Sequence of chain 8.PA:
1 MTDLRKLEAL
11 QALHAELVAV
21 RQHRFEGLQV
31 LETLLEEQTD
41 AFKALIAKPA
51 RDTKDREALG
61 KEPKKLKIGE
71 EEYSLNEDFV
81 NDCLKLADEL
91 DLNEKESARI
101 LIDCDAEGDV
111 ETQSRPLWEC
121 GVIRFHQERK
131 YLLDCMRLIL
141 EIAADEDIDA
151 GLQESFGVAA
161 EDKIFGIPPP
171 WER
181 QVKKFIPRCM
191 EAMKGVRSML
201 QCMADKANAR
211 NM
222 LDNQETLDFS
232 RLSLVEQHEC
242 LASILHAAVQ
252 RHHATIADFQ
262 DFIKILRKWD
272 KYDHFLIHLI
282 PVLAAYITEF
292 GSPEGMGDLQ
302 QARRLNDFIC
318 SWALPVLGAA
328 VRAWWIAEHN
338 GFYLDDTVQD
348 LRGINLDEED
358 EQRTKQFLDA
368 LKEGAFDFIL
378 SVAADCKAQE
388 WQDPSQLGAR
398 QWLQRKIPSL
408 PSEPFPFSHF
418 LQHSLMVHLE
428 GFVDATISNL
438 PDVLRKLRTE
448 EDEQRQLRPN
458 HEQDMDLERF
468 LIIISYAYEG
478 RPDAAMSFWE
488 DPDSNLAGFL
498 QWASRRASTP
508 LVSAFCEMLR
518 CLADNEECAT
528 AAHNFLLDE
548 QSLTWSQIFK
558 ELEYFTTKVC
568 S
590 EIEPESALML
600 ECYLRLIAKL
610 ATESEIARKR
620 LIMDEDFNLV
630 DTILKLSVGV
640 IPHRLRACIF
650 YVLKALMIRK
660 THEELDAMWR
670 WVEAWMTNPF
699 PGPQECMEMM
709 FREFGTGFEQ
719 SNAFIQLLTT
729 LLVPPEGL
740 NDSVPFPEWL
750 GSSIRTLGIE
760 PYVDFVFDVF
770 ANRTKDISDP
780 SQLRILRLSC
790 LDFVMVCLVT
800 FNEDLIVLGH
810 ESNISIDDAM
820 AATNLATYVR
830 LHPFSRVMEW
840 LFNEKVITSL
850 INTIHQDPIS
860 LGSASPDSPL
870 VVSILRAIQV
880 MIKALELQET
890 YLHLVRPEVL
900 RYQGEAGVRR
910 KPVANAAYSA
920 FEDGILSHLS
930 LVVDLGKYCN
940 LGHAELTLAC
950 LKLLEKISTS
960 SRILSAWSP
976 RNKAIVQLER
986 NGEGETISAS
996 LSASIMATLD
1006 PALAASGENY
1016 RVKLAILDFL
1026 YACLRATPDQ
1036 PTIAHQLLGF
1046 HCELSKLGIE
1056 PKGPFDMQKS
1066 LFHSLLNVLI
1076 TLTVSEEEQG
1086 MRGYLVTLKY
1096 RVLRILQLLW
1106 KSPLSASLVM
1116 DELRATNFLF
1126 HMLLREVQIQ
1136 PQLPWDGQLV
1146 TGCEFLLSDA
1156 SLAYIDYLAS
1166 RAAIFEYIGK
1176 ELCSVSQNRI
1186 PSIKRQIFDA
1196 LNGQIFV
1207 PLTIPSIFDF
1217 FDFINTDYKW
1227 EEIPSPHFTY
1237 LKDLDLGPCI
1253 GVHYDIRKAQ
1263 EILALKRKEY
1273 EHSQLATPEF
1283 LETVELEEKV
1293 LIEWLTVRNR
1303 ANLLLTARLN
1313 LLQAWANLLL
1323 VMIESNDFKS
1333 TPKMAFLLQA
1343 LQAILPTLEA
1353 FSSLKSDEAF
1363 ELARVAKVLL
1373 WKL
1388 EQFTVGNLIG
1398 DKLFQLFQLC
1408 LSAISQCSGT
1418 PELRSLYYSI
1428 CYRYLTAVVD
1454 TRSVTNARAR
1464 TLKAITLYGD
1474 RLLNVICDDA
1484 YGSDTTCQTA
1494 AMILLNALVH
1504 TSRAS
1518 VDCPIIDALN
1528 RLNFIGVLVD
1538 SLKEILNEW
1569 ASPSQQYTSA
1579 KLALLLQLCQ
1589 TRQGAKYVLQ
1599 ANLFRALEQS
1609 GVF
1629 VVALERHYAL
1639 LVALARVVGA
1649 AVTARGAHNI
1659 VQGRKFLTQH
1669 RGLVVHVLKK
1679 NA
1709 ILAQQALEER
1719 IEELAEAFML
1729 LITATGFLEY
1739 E

Binding-site contacts:
Ligand atom CZ contacts residue ASN1072 of chain 8.PA at 3.5 Å.
Ligand atom CG contacts residue ASN1072 of chain 8.PA at 4.2 Å.
Ligand atom CD2 contacts residue THR1121 of chain 8.PA at 4.3 Å.
Ligand atom O contacts residue THR1121 of chain 8.PA at 4.0 Å.
Ligand atom SD contacts residue ASN1072 of chain 8.PA at 3.7 Å.
Ligand atom CG2 contacts residue GLN1063 of chain 8.PA at 3.3 Å.
Ligand atom OH contacts residue ASN1072 of chain 8.PA at 3.1 Å (h-bond).
Ligand atom O contacts residue VAL1202 of chain 8.PA at 3.2 Å.
Ligand atom CD1 contacts residue ASN1072 of chain 8.PA at 4.0 Å.
Ligand atom CD2 contacts residue PHE1125 of chain 8.PA at 4.2 Å (hydrophobic).
Ligand atom CD1 contacts residue THR1121 of chain 8.PA at 3.0 Å.
Ligand atom CE1 contacts residue THR1121 of chain 8.PA at 3.9 Å.
Ligand atom CB contacts residue GLN1063 of chain 8.PA at 4.5 Å.
Ligand atom C contacts residue HIS1126 of chain 8.PA at 4.0 Å.
Ligand atom CE1 contacts residue ASN1072 of chain 8.PA at 3.3 Å.
Ligand atom CD1 contacts residue GLN1063 of chain 8.PA at 3.8 Å.
Ligand atom CE2 contacts residue GLN1063 of chain 8.PA at 3.3 Å.
Ligand atom C contacts residue GLN1063 of chain 8.PA at 3.9 Å.
Ligand atom CA contacts residue GLN1063 of chain 8.PA at 4.3 Å.
Ligand atom CG contacts residue GLN1063 of chain 8.PA at 4.3 Å.
Ligand atom CG contacts residue THR1121 of chain 8.PA at 3.3 Å.
Ligand atom OH contacts residue HIS1068 of chain 8.PA at 3.8 Å.
Ligand atom CD2 contacts residue ALA1120 of chain 8.PA at 3.5 Å (hydrophobic).
Ligand atom OH contacts residue GLN1063 of chain 8.PA at 3.7 Å.
Ligand atom O contacts residue HIS1126 of chain 8.PA at 3.3 Å (h-bond).
Ligand atom CD2 contacts residue HIS1126 of chain 8.PA at 3.4 Å.
Ligand atom CG contacts residue ALA1120 of chain 8.PA at 4.4 Å (hydrophobic).
Ligand atom CD2 contacts residue GLN1063 of chain 8.PA at 3.6 Å.
Ligand atom CB contacts residue THR1121 of chain 8.PA at 3.3 Å.
Ligand atom CZ contacts residue GLN1063 of chain 8.PA at 4.1 Å.
Ligand atom CD2 contacts residue LEU1129 of chain 8.PA at 4.2 Å (hydrophobic).
Ligand atom C contacts residue VAL1202 of chain 8.PA at 4.2 Å (hydrophobic).
Ligand atom O contacts residue GLN1063 of chain 8.PA at 2.9 Å (h-bond).
Ligand atom CD1 contacts residue ASN1122 of chain 8.PA at 4.3 Å.
Ligand atom CA contacts residue HIS1126 of chain 8.PA at 4.3 Å.
Ligand atom CD2 contacts residue THR1121 of chain 8.PA at 4.0 Å.
Ligand atom CD1 contacts residue PHE1125 of chain 8.PA at 3.6 Å (hydrophobic).
Ligand atom CG contacts residue HIS1126 of chain 8.PA at 4.3 Å.
Ligand atom CD1 contacts residue ALA1120 of chain 8.PA at 4.3 Å (hydrophobic).
Ligand atom CE2 contacts residue ASN1072 of chain 8.PA at 4.4 Å.

The protein below binds the small molecule below.
Small molecule (SMILES): CC[C@H](C)[C@H](N)C(=O)N[C@@H](CC(C)C)C(=O)N1CCC[C@H]1C(=O)N[C@@H](CCSC)C(=O)N[C@@H](Cc1ccc(O)cc1)C(=O)N[C@@H](CCCCN)C(=O)N[C@@H](CC(C)C)C(=O)N[C@@H](CO)C(=O)N1CCC[C@H]1C=O